Binding-site contacts:
Ligand atom C2 contacts residue MET142 of chain 1.A at 4.1 Å (hydrophobic).
Ligand atom C8 contacts residue ILE589 of chain 1.A at 3.8 Å (hydrophobic).
Ligand atom C7 contacts residue ASN578 of chain 1.A at 3.4 Å.
Ligand atom O5 contacts residue MET142 of chain 1.A at 4.1 Å.
Ligand atom C3 contacts residue ASN578 of chain 1.A at 3.8 Å.
Ligand atom C4 contacts residue ASN578 of chain 1.A at 4.2 Å.
Ligand atom C2 contacts residue ASN578 of chain 1.A at 2.4 Å.
Ligand atom C5 contacts residue ASN578 of chain 1.A at 3.6 Å.
Ligand atom N2 contacts residue ASN578 of chain 1.A at 3.0 Å (h-bond).
Ligand atom O5 contacts residue ASN578 of chain 1.A at 2.3 Å (h-bond).
Ligand atom O7 contacts residue ASN578 of chain 1.A at 3.4 Å (h-bond).
Ligand atom C1 contacts residue ASN578 of chain 1.A at 1.4 Å.
Ligand atom O7 contacts residue MET142 of chain 1.A at 3.8 Å.
Ligand atom C8 contacts residue PRO588 of chain 1.A at 4.0 Å (hydrophobic).
Ligand atom C1 contacts residue MET142 of chain 1.A at 4.1 Å (hydrophobic).
Ligand atom C8 contacts residue PRO590 of chain 1.A at 3.9 Å (hydrophobic).
Ligand atom C8 contacts residue ASN578 of chain 1.A at 4.0 Å.

Sequence of chain 1.A:
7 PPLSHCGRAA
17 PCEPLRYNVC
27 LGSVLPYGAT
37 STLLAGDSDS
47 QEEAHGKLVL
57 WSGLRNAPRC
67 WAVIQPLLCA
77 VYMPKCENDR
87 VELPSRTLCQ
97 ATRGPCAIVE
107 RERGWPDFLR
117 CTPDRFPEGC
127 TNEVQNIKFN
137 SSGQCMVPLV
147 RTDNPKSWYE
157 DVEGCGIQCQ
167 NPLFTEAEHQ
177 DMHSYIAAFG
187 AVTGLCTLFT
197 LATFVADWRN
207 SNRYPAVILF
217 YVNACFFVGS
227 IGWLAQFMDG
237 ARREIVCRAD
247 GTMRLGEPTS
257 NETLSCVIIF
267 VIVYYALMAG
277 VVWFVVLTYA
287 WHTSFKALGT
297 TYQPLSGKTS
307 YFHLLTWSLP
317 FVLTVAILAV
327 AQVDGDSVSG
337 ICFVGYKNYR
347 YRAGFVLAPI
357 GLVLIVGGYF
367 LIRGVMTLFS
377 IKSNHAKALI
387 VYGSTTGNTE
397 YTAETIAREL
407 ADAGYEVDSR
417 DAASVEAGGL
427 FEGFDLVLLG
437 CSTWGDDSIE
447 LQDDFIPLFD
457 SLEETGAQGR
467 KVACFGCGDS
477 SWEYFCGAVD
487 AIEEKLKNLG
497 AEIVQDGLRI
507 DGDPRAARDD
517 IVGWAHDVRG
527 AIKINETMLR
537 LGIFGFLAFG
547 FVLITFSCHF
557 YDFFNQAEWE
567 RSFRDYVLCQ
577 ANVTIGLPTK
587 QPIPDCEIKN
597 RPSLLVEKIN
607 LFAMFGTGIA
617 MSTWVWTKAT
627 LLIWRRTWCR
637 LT

This small molecule binds to this protein.
Small molecule (SMILES): CC(=O)N[C@@H]1[C@@H](O)[C@H](O)[C@@H](CO)O[C@H]1O